Binding-site contacts:
Ligand atom C6 contacts residue ARG142 of chain 1.C at 4.2 Å.
Ligand atom C2 contacts residue ARG142 of chain 1.C at 4.1 Å.
Ligand atom O5 contacts residue ARG142 of chain 1.C at 4.1 Å.
Ligand atom O3 contacts residue PRO124 of chain 1.C at 4.0 Å.
Ligand atom O2 contacts residue GLU138 of chain 1.C at 4.2 Å.
Ligand atom C2 contacts residue PRO124 of chain 1.C at 4.2 Å (hydrophobic).
Ligand atom C4 contacts residue ARG142 of chain 1.C at 3.7 Å.
Ligand atom O1 contacts residue LEU121 of chain 1.C at 4.5 Å.
Ligand atom O6 contacts residue THR214 of chain 1.C at 3.8 Å.
Ligand atom C6 contacts residue THR214 of chain 1.C at 4.0 Å.
Ligand atom C3 contacts residue ILE136 of chain 1.B at 4.3 Å (hydrophobic).
Ligand atom O1 contacts residue ASP122 of chain 1.C at 2.8 Å (salt-bridge).
Ligand atom O1 contacts residue GLU120 of chain 1.C at 2.8 Å (salt-bridge).
Ligand atom C6 contacts residue GLU120 of chain 1.C at 4.0 Å.
Ligand atom O2 contacts residue ARG153 of chain 1.C at 2.5 Å (salt-bridge).
Ligand atom C5 contacts residue ARG142 of chain 1.C at 3.5 Å.
Ligand atom O5 contacts residue ILE136 of chain 1.B at 3.9 Å.
Ligand atom C6 contacts residue HIS84 of chain 1.B at 4.5 Å.
Ligand atom C1 contacts residue PRO124 of chain 1.C at 3.7 Å (hydrophobic).
Ligand atom C2 contacts residue ASP122 of chain 1.C at 4.5 Å.
Ligand atom C1 contacts residue ARG153 of chain 1.C at 4.1 Å.
Ligand atom O4 contacts residue ILE136 of chain 1.B at 4.2 Å.
Ligand atom C2 contacts residue ARG153 of chain 1.C at 3.6 Å.
Ligand atom C1 contacts residue ASP122 of chain 1.C at 3.0 Å.
Ligand atom O5 contacts residue HIS84 of chain 1.B at 3.8 Å.
Ligand atom O4 contacts residue ARG142 of chain 1.C at 4.3 Å.
Ligand atom O6 contacts residue ARG153 of chain 1.C at 3.8 Å.
Ligand atom C2 contacts residue GLU120 of chain 1.C at 4.0 Å.
Ligand atom O1 contacts residue ASN119 of chain 1.C at 4.3 Å.
Ligand atom O6 contacts residue GLU120 of chain 1.C at 3.7 Å.
Ligand atom C5 contacts residue THR214 of chain 1.C at 4.0 Å.
Ligand atom O1 contacts residue PRO124 of chain 1.C at 3.9 Å.
Ligand atom C1 contacts residue GLU120 of chain 1.C at 3.0 Å.
Ligand atom O1 contacts residue PHE110 of chain 1.C at 4.0 Å.
Ligand atom O2 contacts residue PRO124 of chain 1.C at 3.6 Å.
Ligand atom C1 contacts residue ILE136 of chain 1.B at 4.0 Å (hydrophobic).
Ligand atom O2 contacts residue ARG142 of chain 1.C at 3.6 Å (salt-bridge).
Ligand atom O1 contacts residue ARG153 of chain 1.C at 3.0 Å (salt-bridge).
Ligand atom O6 contacts residue ARG142 of chain 1.C at 3.7 Å.

Sequence of chain 1.B:
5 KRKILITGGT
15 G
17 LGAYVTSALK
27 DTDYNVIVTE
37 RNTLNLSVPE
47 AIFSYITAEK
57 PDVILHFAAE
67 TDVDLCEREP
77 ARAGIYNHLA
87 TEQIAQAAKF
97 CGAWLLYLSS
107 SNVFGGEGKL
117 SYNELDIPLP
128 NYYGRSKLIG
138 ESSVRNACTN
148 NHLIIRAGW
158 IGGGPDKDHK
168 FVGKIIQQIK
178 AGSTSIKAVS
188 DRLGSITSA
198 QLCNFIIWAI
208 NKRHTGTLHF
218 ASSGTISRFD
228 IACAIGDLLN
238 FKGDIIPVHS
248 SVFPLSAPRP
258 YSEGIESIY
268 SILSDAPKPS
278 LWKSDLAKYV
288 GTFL

A protein and the small-molecule ligand that binds it are described below.
Small molecule (SMILES): OC[C@@]1(O)OC[C@@H](O)[C@@H](O)[C@@H]1O

Sequence of chain 1.C:
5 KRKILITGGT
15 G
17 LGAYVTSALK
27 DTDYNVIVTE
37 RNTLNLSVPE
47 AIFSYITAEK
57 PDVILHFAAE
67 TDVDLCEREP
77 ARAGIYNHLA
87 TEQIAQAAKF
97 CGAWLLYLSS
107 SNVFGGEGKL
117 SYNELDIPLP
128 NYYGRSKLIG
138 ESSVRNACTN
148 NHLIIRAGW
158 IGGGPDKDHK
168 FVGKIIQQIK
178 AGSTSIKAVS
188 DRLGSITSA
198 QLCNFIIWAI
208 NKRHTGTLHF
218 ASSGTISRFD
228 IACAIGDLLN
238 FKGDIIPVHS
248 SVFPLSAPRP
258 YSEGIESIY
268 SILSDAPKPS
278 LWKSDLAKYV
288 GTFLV